Binding-site contacts:
Ligand atom O6 contacts residue ASN657 of chain 1.A at 3.8 Å.
Ligand atom C5 contacts residue ASN657 of chain 1.A at 3.7 Å.
Ligand atom N2 contacts residue ASN657 of chain 1.A at 2.9 Å (h-bond).
Ligand atom C3 contacts residue ASN657 of chain 1.A at 3.8 Å.
Ligand atom C1 contacts residue THR681 of chain 1.A at 4.0 Å.
Ligand atom C8 contacts residue ASN657 of chain 1.A at 4.5 Å.
Ligand atom C5 contacts residue GLU632 of chain 1.A at 4.2 Å.
Ligand atom C1 contacts residue ASN657 of chain 1.A at 1.4 Å.
Ligand atom C2 contacts residue ASN657 of chain 1.A at 2.5 Å.
Ligand atom C7 contacts residue ASN657 of chain 1.A at 3.3 Å.
Ligand atom C6 contacts residue GLU632 of chain 1.A at 3.4 Å.
Ligand atom O6 contacts residue SER659 of chain 1.A at 4.3 Å.
Ligand atom C4 contacts residue GLU632 of chain 1.A at 4.5 Å.
Ligand atom O7 contacts residue ASN657 of chain 1.A at 3.2 Å (h-bond).
Ligand atom C4 contacts residue ASN657 of chain 1.A at 4.2 Å.
Ligand atom N2 contacts residue THR681 of chain 1.A at 4.3 Å.
Ligand atom O6 contacts residue GLU632 of chain 1.A at 3.7 Å.
Ligand atom O5 contacts residue GLU632 of chain 1.A at 3.8 Å.
Ligand atom O5 contacts residue ASN657 of chain 1.A at 2.4 Å (h-bond).
Ligand atom C6 contacts residue ASN657 of chain 1.A at 4.3 Å.

A small-molecule ligand and the protein it binds are described below.
Small molecule (SMILES): CC(=O)N[C@@H]1[C@@H](O)[C@H](O)[C@@H](CO)O[C@H]1O

Sequence of chain 1.A:
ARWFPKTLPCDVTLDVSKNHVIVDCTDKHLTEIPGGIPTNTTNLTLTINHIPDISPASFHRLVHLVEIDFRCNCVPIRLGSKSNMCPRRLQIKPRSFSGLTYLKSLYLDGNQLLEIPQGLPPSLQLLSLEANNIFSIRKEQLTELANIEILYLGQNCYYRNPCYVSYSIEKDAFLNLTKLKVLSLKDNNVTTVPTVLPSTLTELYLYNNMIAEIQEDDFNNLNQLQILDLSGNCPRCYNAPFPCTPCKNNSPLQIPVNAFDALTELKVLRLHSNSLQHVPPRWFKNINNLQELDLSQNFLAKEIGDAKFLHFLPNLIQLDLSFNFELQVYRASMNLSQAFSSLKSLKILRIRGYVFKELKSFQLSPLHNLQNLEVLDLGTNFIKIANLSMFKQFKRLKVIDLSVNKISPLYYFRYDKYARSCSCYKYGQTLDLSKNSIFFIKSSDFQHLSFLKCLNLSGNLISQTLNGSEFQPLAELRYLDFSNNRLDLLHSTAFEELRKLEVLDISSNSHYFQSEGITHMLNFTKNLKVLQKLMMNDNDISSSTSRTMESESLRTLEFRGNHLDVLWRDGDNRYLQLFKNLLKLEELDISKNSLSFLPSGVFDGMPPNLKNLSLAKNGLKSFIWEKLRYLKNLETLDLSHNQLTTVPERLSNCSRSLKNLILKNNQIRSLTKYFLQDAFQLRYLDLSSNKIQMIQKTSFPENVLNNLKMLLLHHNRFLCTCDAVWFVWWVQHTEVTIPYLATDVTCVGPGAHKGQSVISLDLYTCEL